Sequence of chain 1.C:
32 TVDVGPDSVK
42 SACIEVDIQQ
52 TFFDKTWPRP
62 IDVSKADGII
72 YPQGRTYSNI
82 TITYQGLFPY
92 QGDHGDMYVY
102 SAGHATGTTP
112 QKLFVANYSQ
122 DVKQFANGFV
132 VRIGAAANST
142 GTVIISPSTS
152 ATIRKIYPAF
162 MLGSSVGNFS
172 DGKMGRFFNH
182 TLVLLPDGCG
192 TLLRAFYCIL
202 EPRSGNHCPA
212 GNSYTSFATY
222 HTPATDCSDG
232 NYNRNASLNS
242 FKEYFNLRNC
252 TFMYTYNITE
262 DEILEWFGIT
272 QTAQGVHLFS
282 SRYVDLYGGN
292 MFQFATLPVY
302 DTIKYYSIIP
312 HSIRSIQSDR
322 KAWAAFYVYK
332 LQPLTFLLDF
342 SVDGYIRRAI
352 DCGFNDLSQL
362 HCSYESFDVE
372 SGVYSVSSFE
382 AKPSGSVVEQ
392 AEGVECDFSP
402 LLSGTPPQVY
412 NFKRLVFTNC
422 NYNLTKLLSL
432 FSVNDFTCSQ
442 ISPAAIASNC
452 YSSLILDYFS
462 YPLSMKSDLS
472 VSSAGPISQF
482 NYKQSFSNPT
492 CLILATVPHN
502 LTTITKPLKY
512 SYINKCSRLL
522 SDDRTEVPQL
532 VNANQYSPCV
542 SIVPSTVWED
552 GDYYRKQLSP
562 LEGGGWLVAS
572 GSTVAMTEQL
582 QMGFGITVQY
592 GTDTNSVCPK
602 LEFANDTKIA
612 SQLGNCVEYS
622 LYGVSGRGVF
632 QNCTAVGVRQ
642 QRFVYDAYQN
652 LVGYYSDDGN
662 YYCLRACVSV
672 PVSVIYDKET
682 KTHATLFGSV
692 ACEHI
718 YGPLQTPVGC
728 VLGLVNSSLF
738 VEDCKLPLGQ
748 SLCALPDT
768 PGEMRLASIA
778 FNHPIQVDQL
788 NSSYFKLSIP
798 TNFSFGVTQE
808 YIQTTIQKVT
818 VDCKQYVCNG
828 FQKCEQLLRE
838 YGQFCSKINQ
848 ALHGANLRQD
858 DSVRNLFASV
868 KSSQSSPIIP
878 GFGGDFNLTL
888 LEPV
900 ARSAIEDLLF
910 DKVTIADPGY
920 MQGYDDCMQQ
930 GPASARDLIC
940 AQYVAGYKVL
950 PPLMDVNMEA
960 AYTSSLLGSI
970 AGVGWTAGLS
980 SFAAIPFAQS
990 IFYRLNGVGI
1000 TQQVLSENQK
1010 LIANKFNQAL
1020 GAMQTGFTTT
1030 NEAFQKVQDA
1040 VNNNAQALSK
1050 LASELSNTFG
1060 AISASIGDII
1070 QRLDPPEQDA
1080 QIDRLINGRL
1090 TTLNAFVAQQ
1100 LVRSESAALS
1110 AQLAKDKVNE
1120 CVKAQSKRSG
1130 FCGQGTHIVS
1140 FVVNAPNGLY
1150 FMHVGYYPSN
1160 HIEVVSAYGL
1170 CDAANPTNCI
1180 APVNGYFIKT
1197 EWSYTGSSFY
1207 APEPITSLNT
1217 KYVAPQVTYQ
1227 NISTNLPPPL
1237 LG

Binding-site contacts:
Ligand atom C7 contacts residue GLU263 of chain 1.C at 3.7 Å.
Ligand atom O7 contacts residue ILE264 of chain 1.C at 3.7 Å.
Ligand atom C6 contacts residue TYR288 of chain 1.C at 4.0 Å (hydrophobic).
Ligand atom C2 contacts residue GLU263 of chain 1.C at 3.6 Å.
Ligand atom C7 contacts residue ASN139 of chain 1.C at 3.5 Å.
Ligand atom C8 contacts residue ALA136 of chain 1.C at 3.7 Å (hydrophobic).
Ligand atom C5 contacts residue ASN139 of chain 1.C at 3.7 Å.
Ligand atom O6 contacts residue TYR288 of chain 1.C at 3.4 Å.
Ligand atom C8 contacts residue ALA138 of chain 1.C at 3.7 Å (hydrophobic).
Ligand atom O3 contacts residue ILE264 of chain 1.C at 3.9 Å.
Ligand atom C4 contacts residue TYR288 of chain 1.C at 3.9 Å (hydrophobic).
Ligand atom C2 contacts residue ASN139 of chain 1.C at 2.5 Å.
Ligand atom O5 contacts residue TYR288 of chain 1.C at 4.1 Å.
Ligand atom C3 contacts residue GLU263 of chain 1.C at 3.7 Å.
Ligand atom N2 contacts residue LEU265 of chain 1.C at 4.5 Å.
Ligand atom N2 contacts residue ASN139 of chain 1.C at 2.9 Å (h-bond).
Ligand atom C5 contacts residue TYR288 of chain 1.C at 3.7 Å (hydrophobic).
Ligand atom C8 contacts residue GLU263 of chain 1.C at 3.8 Å.
Ligand atom C3 contacts residue ASN139 of chain 1.C at 3.8 Å.
Ligand atom C1 contacts residue ASN139 of chain 1.C at 1.5 Å.
Ligand atom N2 contacts residue GLU263 of chain 1.C at 2.8 Å (salt-bridge).
Ligand atom C3 contacts residue TYR288 of chain 1.C at 4.4 Å (hydrophobic).
Ligand atom C4 contacts residue ASN139 of chain 1.C at 4.2 Å.
Ligand atom O3 contacts residue TYR288 of chain 1.C at 4.2 Å.
Ligand atom N2 contacts residue ILE264 of chain 1.C at 4.3 Å.
Ligand atom O5 contacts residue ASN139 of chain 1.C at 2.4 Å (h-bond).
Ligand atom C7 contacts residue ALA138 of chain 1.C at 3.7 Å (hydrophobic).
Ligand atom C8 contacts residue LEU265 of chain 1.C at 4.1 Å (hydrophobic).
Ligand atom O7 contacts residue ALA138 of chain 1.C at 3.9 Å.
Ligand atom O4 contacts residue ILE264 of chain 1.C at 3.9 Å.
Ligand atom O7 contacts residue ASN139 of chain 1.C at 3.6 Å (h-bond).
Ligand atom O3 contacts residue GLU263 of chain 1.C at 4.2 Å.
Ligand atom C8 contacts residue GLY135 of chain 1.C at 3.3 Å.
Ligand atom C3 contacts residue ILE264 of chain 1.C at 4.1 Å (hydrophobic).
Ligand atom C2 contacts residue TYR288 of chain 1.C at 4.4 Å (hydrophobic).
Ligand atom O4 contacts residue TYR288 of chain 1.C at 4.5 Å.
Ligand atom C1 contacts residue GLU263 of chain 1.C at 3.8 Å.
Ligand atom N2 contacts residue ALA138 of chain 1.C at 4.2 Å.
Ligand atom C1 contacts residue TYR288 of chain 1.C at 4.0 Å (hydrophobic).
Ligand atom C6 contacts residue TYR288 of chain 1.C at 4.4 Å (hydrophobic).

The protein below binds the small molecule below.
Small molecule (SMILES): CC(=O)N[C@H]1[C@H](O[C@H]2[C@H](O)[C@@H](NC(C)=O)CO[C@@H]2CO)O[C@H](CO)[C@@H](O[C@@H]2O[C@H](CO[C@H]3O[C@H](CO)[C@@H](O)[C@H](O)[C@@H]3O)[C@@H](O)[C@H](O[C@H]3O[C@H](CO)[C@@H](O)[C@H](O)[C@@H]3O)[C@@H]2O)[C@@H]1O